This protein binds this small molecule.
Small molecule (SMILES): NCCC[C@H](N)C(=O)O

Binding-site contacts:
Ligand atom CD contacts residue LEU423 of chain 1.B at 4.2 Å (hydrophobic).
Ligand atom CG contacts residue PHE267 of chain 1.B at 4.2 Å (hydrophobic).
Ligand atom C contacts residue ASN264 of chain 1.B at 4.0 Å.
Ligand atom NE contacts residue ASN294 of chain 1.B at 2.6 Å (h-bond).
Ligand atom NE contacts residue NAP1 of chain 1.L at 3.4 Å (h-bond).
Ligand atom O contacts residue LYS86 of chain 1.B at 2.7 Å (salt-bridge).
Ligand atom C contacts residue LYS86 of chain 1.B at 3.2 Å.
Ligand atom N contacts residue ASN264 of chain 1.B at 2.8 Å (h-bond).
Ligand atom CG contacts residue LEU423 of chain 1.B at 4.4 Å (hydrophobic).
Ligand atom CA contacts residue GLN81 of chain 1.B at 4.1 Å.
Ligand atom CA contacts residue SER425 of chain 1.B at 4.1 Å.
Ligand atom CD contacts residue GLN81 of chain 1.B at 3.9 Å.
Ligand atom OXT contacts residue LYS86 of chain 1.B at 3.0 Å (salt-bridge).
Ligand atom CA contacts residue VAL82 of chain 1.B at 4.5 Å (hydrophobic).
Ligand atom C contacts residue VAL82 of chain 1.B at 3.7 Å (hydrophobic).
Ligand atom C contacts residue PHE267 of chain 1.B at 3.6 Å (hydrophobic).
Ligand atom N contacts residue ASN259 of chain 1.B at 4.0 Å.
Ligand atom CB contacts residue PHE267 of chain 1.B at 4.5 Å (hydrophobic).
Ligand atom OXT contacts residue PHE267 of chain 1.B at 3.4 Å.
Ligand atom N contacts residue PHE267 of chain 1.B at 3.7 Å.
Ligand atom OXT contacts residue VAL82 of chain 1.B at 3.5 Å.
Ligand atom O contacts residue VAL82 of chain 1.B at 3.9 Å.
Ligand atom CB contacts residue GLN81 of chain 1.B at 3.2 Å.
Ligand atom CG contacts residue GLN81 of chain 1.B at 3.8 Å.
Ligand atom O contacts residue ASN264 of chain 1.B at 3.1 Å (h-bond).
Ligand atom O contacts residue PHE267 of chain 1.B at 4.2 Å.
Ligand atom C contacts residue SER425 of chain 1.B at 3.6 Å.
Ligand atom CB contacts residue VAL82 of chain 1.B at 4.0 Å (hydrophobic).
Ligand atom CG contacts residue ASN294 of chain 1.B at 3.9 Å.
Ligand atom NE contacts residue GLN81 of chain 1.B at 4.2 Å.
Ligand atom N contacts residue GLN81 of chain 1.B at 4.0 Å.
Ligand atom CG contacts residue THR293 of chain 1.B at 4.0 Å.
Ligand atom NE contacts residue THR293 of chain 1.B at 4.0 Å.
Ligand atom CA contacts residue PHE267 of chain 1.B at 3.4 Å (hydrophobic).
Ligand atom CD contacts residue ASN294 of chain 1.B at 3.4 Å.
Ligand atom OXT contacts residue SER425 of chain 1.B at 2.5 Å (h-bond).
Ligand atom CA contacts residue ASN264 of chain 1.B at 3.7 Å.
Ligand atom CB contacts residue SER425 of chain 1.B at 4.0 Å.

Sequence of chain 1.B:
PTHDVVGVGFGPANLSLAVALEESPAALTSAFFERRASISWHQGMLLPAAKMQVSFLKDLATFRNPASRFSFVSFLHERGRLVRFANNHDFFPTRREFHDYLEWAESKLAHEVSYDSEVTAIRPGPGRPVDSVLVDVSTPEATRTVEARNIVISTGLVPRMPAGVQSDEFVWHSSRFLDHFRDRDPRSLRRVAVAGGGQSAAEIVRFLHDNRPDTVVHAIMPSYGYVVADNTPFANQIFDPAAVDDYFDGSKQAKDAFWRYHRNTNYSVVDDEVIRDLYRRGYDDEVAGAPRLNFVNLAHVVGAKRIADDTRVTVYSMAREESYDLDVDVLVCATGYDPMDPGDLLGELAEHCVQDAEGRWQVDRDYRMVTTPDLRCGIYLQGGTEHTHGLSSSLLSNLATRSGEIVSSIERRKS